This small molecule binds to this protein.
Small molecule (SMILES): CC(=O)N[C@@H]1[C@@H](O)[C@H](O)[C@@H](CO)O[C@H]1O

Binding-site contacts:
Ligand atom C8 contacts residue ASN170 of chain 1.B at 3.9 Å.
Ligand atom O5 contacts residue ASN170 of chain 1.B at 4.2 Å.
Ligand atom O7 contacts residue ASN170 of chain 1.B at 3.4 Å (h-bond).
Ligand atom C1 contacts residue GLN169 of chain 1.B at 4.4 Å.
Ligand atom C7 contacts residue ASN170 of chain 1.B at 3.2 Å.
Ligand atom C2 contacts residue ASN170 of chain 1.B at 3.5 Å.
Ligand atom N2 contacts residue ASN170 of chain 1.B at 3.2 Å (h-bond).
Ligand atom C1 contacts residue ASN170 of chain 1.B at 3.2 Å.

Sequence of chain 1.B:
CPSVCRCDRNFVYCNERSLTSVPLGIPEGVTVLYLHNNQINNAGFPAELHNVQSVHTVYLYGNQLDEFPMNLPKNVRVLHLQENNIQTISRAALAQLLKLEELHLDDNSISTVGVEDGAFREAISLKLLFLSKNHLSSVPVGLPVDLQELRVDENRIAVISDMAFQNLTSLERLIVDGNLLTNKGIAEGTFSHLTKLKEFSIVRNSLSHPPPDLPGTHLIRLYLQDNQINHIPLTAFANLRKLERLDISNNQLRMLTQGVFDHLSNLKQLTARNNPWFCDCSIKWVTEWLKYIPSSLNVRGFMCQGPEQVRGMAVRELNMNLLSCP